A protein and the small-molecule ligand that binds it are described below.
Small molecule (SMILES): CC(=O)N[C@H]1[C@H](O[C@H]2[C@H](O)[C@@H](NC=O)CO[C@@H]2CO)O[C@H](CO)[C@@H](O)[C@@H]1O

Sequence of chain 1.A:
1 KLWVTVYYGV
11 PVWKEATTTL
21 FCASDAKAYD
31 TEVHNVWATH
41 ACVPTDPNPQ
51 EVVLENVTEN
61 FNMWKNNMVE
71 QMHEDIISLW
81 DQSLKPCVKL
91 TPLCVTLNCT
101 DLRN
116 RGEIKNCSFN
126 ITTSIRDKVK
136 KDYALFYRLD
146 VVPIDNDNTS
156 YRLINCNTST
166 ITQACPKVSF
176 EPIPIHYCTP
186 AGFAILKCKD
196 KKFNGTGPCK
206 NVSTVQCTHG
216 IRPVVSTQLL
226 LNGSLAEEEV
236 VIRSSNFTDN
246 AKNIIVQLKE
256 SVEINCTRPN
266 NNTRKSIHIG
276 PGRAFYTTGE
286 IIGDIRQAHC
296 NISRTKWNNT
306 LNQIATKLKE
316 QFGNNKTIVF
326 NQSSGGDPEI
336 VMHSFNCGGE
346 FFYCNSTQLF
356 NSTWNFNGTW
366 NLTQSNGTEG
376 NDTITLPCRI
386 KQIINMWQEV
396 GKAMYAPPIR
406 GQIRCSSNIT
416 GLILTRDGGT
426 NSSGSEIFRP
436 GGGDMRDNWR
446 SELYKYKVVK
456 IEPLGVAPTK

Binding-site contacts:
Ligand atom O7 contacts residue ASN104 of chain 1.A at 4.2 Å.
Ligand atom N2 contacts residue ASN104 of chain 1.A at 3.1 Å (h-bond).
Ligand atom C7 contacts residue ASN104 of chain 1.A at 3.3 Å.
Ligand atom C2 contacts residue ASN104 of chain 1.A at 4.0 Å.
Ligand atom O5 contacts residue ASN104 of chain 1.A at 3.9 Å.
Ligand atom C1 contacts residue ASN104 of chain 1.A at 3.2 Å.